Binding-site contacts:
Ligand atom C7 contacts residue LEU185 of chain 3.E at 4.2 Å (hydrophobic).
Ligand atom C11 contacts residue ALA125 of chain 3.E at 3.5 Å (hydrophobic).
Ligand atom O1A contacts residue GLN217 of chain 3.E at 3.6 Å.
Ligand atom C11 contacts residue LEU144 of chain 3.E at 3.8 Å (hydrophobic).
Ligand atom O4 contacts residue ALA125 of chain 3.E at 3.9 Å.
Ligand atom O9 contacts residue GLU181 of chain 3.E at 2.9 Å (salt-bridge).
Ligand atom O1A contacts residue THR126 of chain 3.E at 3.4 Å (h-bond).
Ligand atom C9 contacts residue TRP142 of chain 3.E at 3.6 Å (hydrophobic).
Ligand atom O8 contacts residue TRP142 of chain 3.E at 3.9 Å.
Ligand atom O9 contacts residue TYR88 of chain 3.E at 2.9 Å (h-bond).
Ligand atom C1 contacts residue SER127 of chain 3.E at 3.9 Å.
Ligand atom O10 contacts residue LEU185 of chain 3.E at 3.4 Å.
Ligand atom C9 contacts residue HIS174 of chain 3.E at 3.2 Å.
Ligand atom C1 contacts residue THR126 of chain 3.E at 3.5 Å.
Ligand atom O1A contacts residue SER127 of chain 3.E at 2.9 Å (h-bond).
Ligand atom C6 contacts residue ALA125 of chain 3.E at 4.0 Å (hydrophobic).
Ligand atom C8 contacts residue GLN217 of chain 3.E at 4.1 Å.
Ligand atom O8 contacts residue TYR88 of chain 3.E at 3.4 Å.
Ligand atom C10 contacts residue TRP142 of chain 3.E at 4.2 Å (hydrophobic).
Ligand atom O1B contacts residue THR126 of chain 3.E at 2.8 Å (h-bond).
Ligand atom O8 contacts residue GLN217 of chain 3.E at 3.0 Å (h-bond).
Ligand atom C11 contacts residue GLY124 of chain 3.E at 3.6 Å.
Ligand atom N5 contacts residue TRP142 of chain 3.E at 4.0 Å.
Ligand atom C11 contacts residue TRP142 of chain 3.E at 3.8 Å (hydrophobic).
Ligand atom C9 contacts residue LEU185 of chain 3.E at 4.0 Å (hydrophobic).
Ligand atom O1B contacts residue GLN217 of chain 3.E at 2.6 Å (h-bond).
Ligand atom C8 contacts residue TRP142 of chain 3.E at 3.9 Å (hydrophobic).
Ligand atom C8 contacts residue TYR88 of chain 3.E at 4.1 Å (hydrophobic).
Ligand atom C8 contacts residue GLU181 of chain 3.E at 3.9 Å.
Ligand atom O1B contacts residue SER127 of chain 3.E at 4.2 Å.
Ligand atom N5 contacts residue ALA125 of chain 3.E at 2.7 Å (h-bond).
Ligand atom C9 contacts residue GLU181 of chain 3.E at 3.5 Å.
Ligand atom O7 contacts residue LEU185 of chain 3.E at 3.5 Å.
Ligand atom C9 contacts residue TYR88 of chain 3.E at 3.4 Å (hydrophobic).
Ligand atom C5 contacts residue ALA125 of chain 3.E at 3.5 Å (hydrophobic).
Ligand atom C4 contacts residue ALA125 of chain 3.E at 3.4 Å (hydrophobic).
Ligand atom C1 contacts residue GLN217 of chain 3.E at 3.3 Å.
Ligand atom O9 contacts residue HIS174 of chain 3.E at 3.0 Å (h-bond).
Ligand atom C7 contacts residue TRP142 of chain 3.E at 3.6 Å (hydrophobic).
Ligand atom C10 contacts residue ALA125 of chain 3.E at 3.7 Å (hydrophobic).

Sequence of chain 3.E:
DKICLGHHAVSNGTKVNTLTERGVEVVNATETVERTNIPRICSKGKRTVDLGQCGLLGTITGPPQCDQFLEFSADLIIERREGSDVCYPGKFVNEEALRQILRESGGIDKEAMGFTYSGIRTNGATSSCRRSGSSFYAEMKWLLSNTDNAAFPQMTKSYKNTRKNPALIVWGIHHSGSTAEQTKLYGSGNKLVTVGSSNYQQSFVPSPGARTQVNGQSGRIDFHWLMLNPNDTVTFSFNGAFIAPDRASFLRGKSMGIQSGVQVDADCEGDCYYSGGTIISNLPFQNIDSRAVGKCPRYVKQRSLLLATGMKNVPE

A protein and the small-molecule ligand that binds it are described below.
Small molecule (SMILES): CC(=O)N[C@H]1[C@H]([C@H](O)[C@H](O)CO)O[C@@](O[C@@H]2[C@@H](O)[C@H](O)O[C@H](CO)[C@@H]2O)(C(=O)O)C[C@@H]1O